The protein below binds the small molecule below.
Small molecule (SMILES): O=C(NCc1ccn[nH]1)c1cc([C@@H]2CCNC[C@H]2COc2ccc3c(c2)OCO3)ccc1F

Binding-site contacts:
Ligand atom C19 contacts residue LEU324 of chain 1.A at 3.4 Å (hydrophobic).
Ligand atom F contacts residue GLU204 of chain 1.A at 3.5 Å.
Ligand atom C23 contacts residue SER334 of chain 1.A at 3.7 Å.
Ligand atom C4 contacts residue ASP335 of chain 1.A at 3.2 Å.
Ligand atom C20 contacts residue LEU324 of chain 1.A at 3.4 Å (hydrophobic).
Ligand atom C21 contacts residue VAL255 of chain 1.A at 3.3 Å (hydrophobic).
Ligand atom N contacts residue ASP335 of chain 1.A at 2.9 Å (salt-bridge).
Ligand atom C3 contacts residue GLY200 of chain 1.A at 3.5 Å.
Ligand atom C13 contacts residue ASP481 of chain 1.A at 3.5 Å.
Ligand atom O2 contacts residue ALA218 of chain 1.A at 3.4 Å.
Ligand atom C5 contacts residue ASP335 of chain 1.A at 3.7 Å.
Ligand atom O contacts residue GLY201 of chain 1.A at 3.4 Å (h-bond).
Ligand atom N2 contacts residue GLU239 of chain 1.A at 3.6 Å.
Ligand atom C19 contacts residue MET274 of chain 1.A at 3.5 Å (hydrophobic).
Ligand atom O3 contacts residue LEU271 of chain 1.A at 3.6 Å.
Ligand atom N3 contacts residue ALA321 of chain 1.A at 2.7 Å (h-bond).
Ligand atom C contacts residue GLY200 of chain 1.A at 3.5 Å.
Ligand atom F contacts residue LEU222 of chain 1.A at 3.6 Å.
Ligand atom C13 contacts residue ASP278 of chain 1.A at 3.6 Å.
Ligand atom C17 contacts residue LEU324 of chain 1.A at 3.3 Å (hydrophobic).
Ligand atom C5 contacts residue GLY200 of chain 1.A at 3.5 Å.
Ligand atom C21 contacts residue ASP272 of chain 1.A at 3.0 Å.
Ligand atom C1 contacts residue GLY200 of chain 1.A at 3.3 Å.
Ligand atom C23 contacts residue LEU324 of chain 1.A at 3.4 Å (hydrophobic).
Ligand atom C1 contacts residue GLY203 of chain 1.A at 3.5 Å.
Ligand atom C22 contacts residue LEU324 of chain 1.A at 3.5 Å (hydrophobic).
Ligand atom O contacts residue PHE202 of chain 1.A at 3.1 Å (h-bond).
Ligand atom C2 contacts residue ARG199 of chain 1.A at 3.5 Å.
Ligand atom O2 contacts residue ASP272 of chain 1.A at 3.6 Å.
Ligand atom F contacts residue GLY203 of chain 1.A at 2.9 Å.
Ligand atom O3 contacts residue VAL255 of chain 1.A at 3.2 Å.
Ligand atom C2 contacts residue GLY200 of chain 1.A at 3.3 Å.
Ligand atom C16 contacts residue SER334 of chain 1.A at 3.6 Å.
Ligand atom O2 contacts residue MET274 of chain 1.A at 3.5 Å (h-bond).
Ligand atom C contacts residue GLY203 of chain 1.A at 3.5 Å.
Ligand atom C18 contacts residue LEU324 of chain 1.A at 3.3 Å (hydrophobic).
Ligand atom N1 contacts residue GLU239 of chain 1.A at 2.8 Å (salt-bridge).
Ligand atom C14 contacts residue ALA321 of chain 1.A at 3.4 Å (hydrophobic).
Ligand atom C4 contacts residue GLY200 of chain 1.A at 3.5 Å.
Ligand atom N2 contacts residue LYS220 of chain 1.A at 3.6 Å.

Sequence of chain 1.A:
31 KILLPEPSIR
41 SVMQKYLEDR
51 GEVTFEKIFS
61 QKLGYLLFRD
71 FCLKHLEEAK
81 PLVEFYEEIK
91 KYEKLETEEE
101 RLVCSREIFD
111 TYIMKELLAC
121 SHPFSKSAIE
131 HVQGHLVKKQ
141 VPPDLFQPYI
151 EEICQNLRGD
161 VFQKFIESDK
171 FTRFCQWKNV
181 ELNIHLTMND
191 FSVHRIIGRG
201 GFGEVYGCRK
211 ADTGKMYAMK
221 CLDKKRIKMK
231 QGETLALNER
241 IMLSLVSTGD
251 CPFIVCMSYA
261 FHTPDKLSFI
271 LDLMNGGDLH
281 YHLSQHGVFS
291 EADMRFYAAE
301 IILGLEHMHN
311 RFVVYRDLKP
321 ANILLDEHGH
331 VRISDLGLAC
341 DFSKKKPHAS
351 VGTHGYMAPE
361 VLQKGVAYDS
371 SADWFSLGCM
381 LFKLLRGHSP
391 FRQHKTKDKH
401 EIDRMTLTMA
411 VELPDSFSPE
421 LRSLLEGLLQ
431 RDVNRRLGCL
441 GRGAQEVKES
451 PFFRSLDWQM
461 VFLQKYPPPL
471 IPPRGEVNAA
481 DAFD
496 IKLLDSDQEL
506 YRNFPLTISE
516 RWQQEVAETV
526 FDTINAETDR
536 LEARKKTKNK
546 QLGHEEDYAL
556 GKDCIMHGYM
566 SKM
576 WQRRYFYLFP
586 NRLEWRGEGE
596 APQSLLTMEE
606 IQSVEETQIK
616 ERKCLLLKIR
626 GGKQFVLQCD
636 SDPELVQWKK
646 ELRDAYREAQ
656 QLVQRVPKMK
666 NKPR